Sequence of chain 1.A:
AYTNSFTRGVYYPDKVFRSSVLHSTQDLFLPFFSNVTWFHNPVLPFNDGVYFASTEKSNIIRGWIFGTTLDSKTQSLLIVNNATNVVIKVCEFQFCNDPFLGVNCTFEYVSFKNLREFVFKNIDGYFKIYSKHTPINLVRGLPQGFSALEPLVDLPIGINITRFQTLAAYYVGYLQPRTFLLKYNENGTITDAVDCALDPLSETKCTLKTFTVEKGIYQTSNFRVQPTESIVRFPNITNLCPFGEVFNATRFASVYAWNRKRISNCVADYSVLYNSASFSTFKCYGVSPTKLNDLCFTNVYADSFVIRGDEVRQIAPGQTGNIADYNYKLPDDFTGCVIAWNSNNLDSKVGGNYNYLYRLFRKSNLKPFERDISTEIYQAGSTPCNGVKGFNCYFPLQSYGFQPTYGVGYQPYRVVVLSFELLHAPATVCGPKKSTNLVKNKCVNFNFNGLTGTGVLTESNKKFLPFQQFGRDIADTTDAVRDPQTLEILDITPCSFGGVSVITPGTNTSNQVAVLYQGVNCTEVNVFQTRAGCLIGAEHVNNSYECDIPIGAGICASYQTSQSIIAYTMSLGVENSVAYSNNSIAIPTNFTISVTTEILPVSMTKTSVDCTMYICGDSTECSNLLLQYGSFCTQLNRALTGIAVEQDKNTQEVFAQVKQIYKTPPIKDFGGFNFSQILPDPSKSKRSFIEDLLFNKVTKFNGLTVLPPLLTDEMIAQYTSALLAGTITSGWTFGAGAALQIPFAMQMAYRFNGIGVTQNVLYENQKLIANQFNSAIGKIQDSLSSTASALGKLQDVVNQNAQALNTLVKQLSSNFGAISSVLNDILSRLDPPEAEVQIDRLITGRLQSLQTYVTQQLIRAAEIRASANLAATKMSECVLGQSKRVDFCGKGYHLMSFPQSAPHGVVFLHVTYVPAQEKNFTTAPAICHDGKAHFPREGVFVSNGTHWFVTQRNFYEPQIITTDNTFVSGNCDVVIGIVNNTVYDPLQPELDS

The small molecule below binds the protein below.
Small molecule (SMILES): CC(=O)N[C@@H]1[C@@H](O)[C@H](O)[C@@H](CO)O[C@H]1O

Binding-site contacts:
Ligand atom O5 contacts residue ALA688 of chain 1.A at 4.5 Å.
Ligand atom C7 contacts residue LYS1055 of chain 1.A at 3.9 Å.
Ligand atom N2 contacts residue GLU1054 of chain 1.A at 4.2 Å.
Ligand atom O7 contacts residue ASN1056 of chain 1.A at 3.0 Å (h-bond).
Ligand atom C6 contacts residue ALA688 of chain 1.A at 3.8 Å (hydrophobic).
Ligand atom C8 contacts residue GLU1054 of chain 1.A at 3.5 Å.
Ligand atom N2 contacts residue ASN1056 of chain 1.A at 2.9 Å (h-bond).
Ligand atom C4 contacts residue ASN1056 of chain 1.A at 4.2 Å.
Ligand atom C8 contacts residue LYS1055 of chain 1.A at 4.3 Å.
Ligand atom C7 contacts residue GLU1054 of chain 1.A at 3.9 Å.
Ligand atom C3 contacts residue ASN1056 of chain 1.A at 3.8 Å.
Ligand atom C7 contacts residue ASN1056 of chain 1.A at 3.4 Å.
Ligand atom O5 contacts residue ASN1056 of chain 1.A at 2.4 Å (h-bond).
Ligand atom C5 contacts residue ASN1056 of chain 1.A at 3.6 Å.
Ligand atom O7 contacts residue GLU1054 of chain 1.A at 4.4 Å.
Ligand atom O7 contacts residue LYS1055 of chain 1.A at 3.6 Å.
Ligand atom C2 contacts residue ASN1056 of chain 1.A at 2.5 Å.
Ligand atom C5 contacts residue ALA688 of chain 1.A at 4.3 Å (hydrophobic).
Ligand atom C1 contacts residue ASN1056 of chain 1.A at 1.4 Å.